Binding-site contacts:
Ligand atom C2' contacts residue ILE308 of chain 2.A at 3.7 Å (hydrophobic).
Ligand atom N6 contacts residue GLU248 of chain 2.A at 2.9 Å (salt-bridge).
Ligand atom O3A contacts residue LYS162 of chain 2.A at 3.5 Å (salt-bridge).
Ligand atom C4' contacts residue ALA141 of chain 2.A at 4.0 Å (hydrophobic).
Ligand atom N1 contacts residue ALA160 of chain 2.A at 4.0 Å.
Ligand atom PB contacts residue LYS162 of chain 2.A at 4.0 Å.
Ligand atom PG contacts residue ASP309 of chain 2.A at 3.6 Å.
Ligand atom C5 contacts residue ALA160 of chain 2.A at 3.8 Å (hydrophobic).
Ligand atom O3' contacts residue ALA141 of chain 2.A at 3.3 Å.
Ligand atom O2B contacts residue ALA143 of chain 2.A at 3.8 Å.
Ligand atom O3A contacts residue ALA143 of chain 2.A at 3.9 Å.
Ligand atom N7 contacts residue GLN247 of chain 2.A at 3.3 Å (h-bond).
Ligand atom N3B contacts residue ASP309 of chain 2.A at 2.9 Å (salt-bridge).
Ligand atom N1 contacts residue ILE250 of chain 2.A at 3.1 Å (h-bond).
Ligand atom C6 contacts residue ALA160 of chain 2.A at 3.7 Å (hydrophobic).
Ligand atom O1B contacts residue SER144 of chain 2.A at 3.0 Å (h-bond).
Ligand atom O3' contacts residue SER142 of chain 2.A at 4.0 Å.
Ligand atom O2G contacts residue SER144 of chain 2.A at 3.1 Å (h-bond).
Ligand atom O3G contacts residue ASP309 of chain 2.A at 3.2 Å (salt-bridge).
Ligand atom PA contacts residue ASP309 of chain 2.A at 3.6 Å.
Ligand atom N6 contacts residue ALA160 of chain 2.A at 4.0 Å.
Ligand atom O2B contacts residue SER144 of chain 2.A at 3.6 Å (h-bond).
Ligand atom O2B contacts residue LYS162 of chain 2.A at 3.2 Å (salt-bridge).
Ligand atom N9 contacts residue ILE308 of chain 2.A at 4.0 Å.
Ligand atom O4' contacts residue VAL148 of chain 2.A at 3.1 Å.
Ligand atom O2A contacts residue ASP309 of chain 2.A at 3.4 Å (salt-bridge).
Ligand atom C5' contacts residue SER142 of chain 2.A at 3.6 Å.
Ligand atom O1B contacts residue ALA143 of chain 2.A at 3.3 Å.
Ligand atom C5 contacts residue GLN247 of chain 2.A at 3.9 Å.
Ligand atom C2 contacts residue TRP249 of chain 2.A at 3.8 Å (hydrophobic).
Ligand atom O1A contacts residue ASP309 of chain 2.A at 2.9 Å (salt-bridge).
Ligand atom C4' contacts residue VAL148 of chain 2.A at 3.8 Å (hydrophobic).
Ligand atom C2 contacts residue ILE250 of chain 2.A at 3.2 Å (hydrophobic).
Ligand atom N1 contacts residue TRP249 of chain 2.A at 3.9 Å.
Ligand atom N6 contacts residue ILE250 of chain 2.A at 3.9 Å.
Ligand atom PB contacts residue ALA143 of chain 2.A at 3.9 Å.
Ligand atom N6 contacts residue GLN247 of chain 2.A at 3.1 Å (h-bond).
Ligand atom C8 contacts residue ILE308 of chain 2.A at 3.9 Å (hydrophobic).
Ligand atom C4' contacts residue SER142 of chain 2.A at 3.6 Å.
Ligand atom C6 contacts residue GLN247 of chain 2.A at 3.9 Å.

Sequence of chain 2.A:
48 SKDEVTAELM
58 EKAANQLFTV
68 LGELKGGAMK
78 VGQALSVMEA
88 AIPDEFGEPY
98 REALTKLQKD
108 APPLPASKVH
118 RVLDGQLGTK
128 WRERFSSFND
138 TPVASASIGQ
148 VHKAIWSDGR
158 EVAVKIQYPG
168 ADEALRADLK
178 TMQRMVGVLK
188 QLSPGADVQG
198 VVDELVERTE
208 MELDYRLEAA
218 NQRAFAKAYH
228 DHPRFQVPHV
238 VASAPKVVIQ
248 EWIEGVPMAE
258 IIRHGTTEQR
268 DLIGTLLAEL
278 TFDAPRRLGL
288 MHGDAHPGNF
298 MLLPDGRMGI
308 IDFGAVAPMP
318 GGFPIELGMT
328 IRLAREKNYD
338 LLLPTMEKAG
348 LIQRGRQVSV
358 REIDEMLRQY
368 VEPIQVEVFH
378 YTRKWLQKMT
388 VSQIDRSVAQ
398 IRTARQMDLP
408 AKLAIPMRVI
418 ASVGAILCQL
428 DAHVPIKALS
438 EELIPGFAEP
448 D

A small-molecule ligand and the protein it binds are described below.
Small molecule (SMILES): Nc1ncnc2c1ncn2[C@@H]1O[C@H](CO[P](=O)(O)O[P](=O)(O)NP(=O)(O)O)[C@@H](O)[C@H]1O